The small molecule below binds the protein below.
Small molecule (SMILES): CN[C@@H](C)Cc1cc(C#N)cc(OCc2ccc3c(C)cc(N)nc3c2)c1

Sequence of chain 1.B:
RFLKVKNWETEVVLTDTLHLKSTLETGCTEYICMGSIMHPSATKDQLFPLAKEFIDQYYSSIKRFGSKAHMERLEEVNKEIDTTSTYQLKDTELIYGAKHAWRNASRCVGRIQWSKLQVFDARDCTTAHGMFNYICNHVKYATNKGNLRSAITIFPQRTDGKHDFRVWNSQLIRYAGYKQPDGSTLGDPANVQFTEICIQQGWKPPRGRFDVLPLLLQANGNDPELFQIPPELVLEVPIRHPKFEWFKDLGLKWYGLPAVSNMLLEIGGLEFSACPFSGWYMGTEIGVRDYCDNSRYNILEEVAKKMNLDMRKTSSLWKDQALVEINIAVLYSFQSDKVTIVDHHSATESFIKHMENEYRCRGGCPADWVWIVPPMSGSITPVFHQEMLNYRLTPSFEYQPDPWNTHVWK

Binding-site contacts:
Ligand atom N01 contacts residue M4R1 of chain 1.J at 0.2 Å (h-bond).
Ligand atom C04 contacts residue M4R1 of chain 1.J at 0.3 Å.
Ligand atom C02 contacts residue GLU296 of chain 1.B at 3.4 Å.
Ligand atom C12 contacts residue M4R1 of chain 1.J at 0.2 Å.
Ligand atom C06 contacts residue M4R1 of chain 1.J at 0.2 Å.
Ligand atom C08 contacts residue M4R1 of chain 1.J at 0.2 Å.
Ligand atom C23 contacts residue M4R1 of chain 1.J at 0.1 Å.
Ligand atom C07 contacts residue VAL271 of chain 1.B at 3.3 Å (hydrophobic).
Ligand atom C02 contacts residue M4R1 of chain 1.J at 0.2 Å.
Ligand atom C21 contacts residue M4R1 of chain 1.J at 0.1 Å.
Ligand atom C05 contacts residue M4R1 of chain 1.J at 0.2 Å.
Ligand atom N28 contacts residue M4R1 of chain 1.J at 0.1 Å (h-bond).
Ligand atom O13 contacts residue M4R1 of chain 1.J at 0.1 Å (h-bond).
Ligand atom N02 contacts residue M4R1 of chain 1.J at 0.2 Å (h-bond).
Ligand atom N01 contacts residue GLU296 of chain 1.B at 2.6 Å (salt-bridge).
Ligand atom C12 contacts residue HEM1 of chain 1.H at 3.4 Å.
Ligand atom C09 contacts residue M4R1 of chain 1.J at 0.2 Å.
Ligand atom C35 contacts residue M4R1 of chain 1.J at 0.8 Å.
Ligand atom C11 contacts residue HEM1 of chain 1.H at 3.2 Å.
Ligand atom N02 contacts residue TRP291 of chain 1.B at 2.6 Å (h-bond).
Ligand atom C27 contacts residue TYR410 of chain 1.B at 3.4 Å (hydrophobic).
Ligand atom N28 contacts residue TYR410 of chain 1.B at 3.3 Å.
Ligand atom C27 contacts residue M4R1 of chain 1.J at 0.1 Å.
Ligand atom N28 contacts residue ASN273 of chain 1.B at 3.2 Å (h-bond).
Ligand atom C03 contacts residue HEM1 of chain 1.H at 3.4 Å.
Ligand atom C09 contacts residue GLU296 of chain 1.B at 3.4 Å.
Ligand atom C24 contacts residue M4R1 of chain 1.J at 0.1 Å.
Ligand atom C03 contacts residue M4R1 of chain 1.J at 0.3 Å.
Ligand atom C11 contacts residue M4R1 of chain 1.J at 0.3 Å.
Ligand atom C09 contacts residue HEM1 of chain 1.H at 3.3 Å.
Ligand atom C26 contacts residue M4R1 of chain 1.J at 0.1 Å.
Ligand atom C31 contacts residue M4R1 of chain 1.J at 0.1 Å.
Ligand atom C33 contacts residue M4R1 of chain 1.J at 1.1 Å.
Ligand atom C25 contacts residue M4R1 of chain 1.J at 0.1 Å.
Ligand atom C32 contacts residue M4R1 of chain 1.J at 0.5 Å.
Ligand atom C10 contacts residue M4R1 of chain 1.J at 0.2 Å.
Ligand atom C07 contacts residue M4R1 of chain 1.J at 0.2 Å.
Ligand atom N02 contacts residue GLU296 of chain 1.B at 2.6 Å (salt-bridge).
Ligand atom N34 contacts residue M4R1 of chain 1.J at 0.3 Å (h-bond).
Ligand atom C22 contacts residue M4R1 of chain 1.J at 0.1 Å.